Binding-site contacts:
Ligand atom C8 contacts residue GLY96 of chain 1.D at 3.6 Å.
Ligand atom C28 contacts residue MET103 of chain 1.D at 3.6 Å (hydrophobic).
Ligand atom F contacts residue ALA198 of chain 1.D at 3.3 Å.
Ligand atom C26 contacts residue MET103 of chain 1.D at 3.8 Å (hydrophobic).
Ligand atom C26 contacts residue MET199 of chain 1.D at 3.8 Å (hydrophobic).
Ligand atom C14 contacts residue NAD1 of chain 1.I at 3.4 Å.
Ligand atom C25 contacts residue MET199 of chain 1.D at 3.8 Å (hydrophobic).
Ligand atom C15 contacts residue NAD1 of chain 1.I at 3.7 Å.
Ligand atom F contacts residue ALA201 of chain 1.D at 3.8 Å.
Ligand atom C9 contacts residue MET161 of chain 1.D at 3.5 Å (hydrophobic).
Ligand atom C10 contacts residue NAD1 of chain 1.I at 3.5 Å.
Ligand atom C28 contacts residue GLY104 of chain 1.D at 3.6 Å.
Ligand atom C11 contacts residue ALA198 of chain 1.D at 3.6 Å (hydrophobic).
Ligand atom C25 contacts residue ILE202 of chain 1.D at 3.6 Å (hydrophobic).
Ligand atom C8 contacts residue PHE97 of chain 1.D at 3.6 Å (hydrophobic).
Ligand atom C19 contacts residue GLN100 of chain 1.D at 3.5 Å.
Ligand atom N5 contacts residue MET98 of chain 1.D at 2.9 Å (h-bond).
Ligand atom F contacts residue ILE202 of chain 1.D at 3.3 Å.
Ligand atom C29 contacts residue GLY104 of chain 1.D at 3.8 Å.
Ligand atom C12 contacts residue NAD1 of chain 1.I at 3.4 Å.
Ligand atom C29 contacts residue ILE202 of chain 1.D at 3.6 Å (hydrophobic).
Ligand atom C27 contacts residue MET103 of chain 1.D at 3.8 Å (hydrophobic).
Ligand atom C17 contacts residue GLN100 of chain 1.D at 3.8 Å.
Ligand atom C15 contacts residue TYR158 of chain 1.D at 3.6 Å (hydrophobic).
Ligand atom C9 contacts residue GLY96 of chain 1.D at 3.5 Å.
Ligand atom C16 contacts residue NAD1 of chain 1.I at 3.5 Å.
Ligand atom C27 contacts residue TYR158 of chain 1.D at 3.8 Å (hydrophobic).
Ligand atom C28 contacts residue ALA157 of chain 1.D at 3.7 Å (hydrophobic).
Ligand atom C13 contacts residue NAD1 of chain 1.I at 3.7 Å.
Ligand atom O1 contacts residue ILE202 of chain 1.D at 3.7 Å.
Ligand atom C9 contacts residue NAD1 of chain 1.I at 3.3 Å.
Ligand atom N3 contacts residue NAD1 of chain 1.I at 3.5 Å (h-bond).
Ligand atom O1 contacts residue ALA198 of chain 1.D at 3.3 Å (h-bond).
Ligand atom C7 contacts residue GLY96 of chain 1.D at 3.6 Å.
Ligand atom C26 contacts residue TYR158 of chain 1.D at 3.6 Å (hydrophobic).
Ligand atom C24 contacts residue ILE202 of chain 1.D at 3.7 Å (hydrophobic).
Ligand atom N4 contacts residue NAD1 of chain 1.I at 2.7 Å (h-bond).
Ligand atom C8 contacts residue MET161 of chain 1.D at 3.0 Å (hydrophobic).
Ligand atom C17 contacts residue MET98 of chain 1.D at 3.3 Å (hydrophobic).
Ligand atom C21 contacts residue ALA198 of chain 1.D at 3.8 Å (hydrophobic).

Sequence of chain 1.D:
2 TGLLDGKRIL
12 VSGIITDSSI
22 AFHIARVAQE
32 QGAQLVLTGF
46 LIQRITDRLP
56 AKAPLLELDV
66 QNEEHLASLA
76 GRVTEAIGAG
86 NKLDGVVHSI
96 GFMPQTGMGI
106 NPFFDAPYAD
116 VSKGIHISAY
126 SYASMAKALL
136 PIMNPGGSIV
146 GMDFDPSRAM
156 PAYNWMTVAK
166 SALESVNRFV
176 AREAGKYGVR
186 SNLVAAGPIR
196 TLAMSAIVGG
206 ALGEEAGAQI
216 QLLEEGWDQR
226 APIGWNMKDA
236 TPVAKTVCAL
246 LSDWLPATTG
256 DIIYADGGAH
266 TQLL

This small molecule binds to this protein.
Small molecule (SMILES): CNC(=O)c1cnc(NC2CCN(c3ccccn3)CC2)c(NCc2ccc(F)c(Oc3ccccc3)c2)c1